Binding-site contacts:
Ligand atom C1 contacts residue ARG162 of chain 1.D at 4.2 Å.
Ligand atom O5 contacts residue ASN167 of chain 1.D at 2.4 Å (h-bond).
Ligand atom O6 contacts residue ARG162 of chain 1.D at 2.3 Å (salt-bridge).
Ligand atom C7 contacts residue THR168 of chain 1.D at 3.8 Å.
Ligand atom C7 contacts residue ASN167 of chain 1.D at 3.5 Å.
Ligand atom O6 contacts residue VAL144 of chain 1.D at 4.2 Å.
Ligand atom O7 contacts residue THR168 of chain 1.D at 3.7 Å.
Ligand atom N2 contacts residue THR168 of chain 1.D at 4.4 Å.
Ligand atom N2 contacts residue ASN167 of chain 1.D at 2.8 Å (h-bond).
Ligand atom C8 contacts residue THR168 of chain 1.D at 3.7 Å.
Ligand atom C3 contacts residue ASN167 of chain 1.D at 3.8 Å.
Ligand atom O4 contacts residue ILE164 of chain 1.D at 4.2 Å.
Ligand atom C6 contacts residue VAL144 of chain 1.D at 4.1 Å (hydrophobic).
Ligand atom C4 contacts residue ASN167 of chain 1.D at 4.2 Å.
Ligand atom C5 contacts residue ARG162 of chain 1.D at 3.9 Å.
Ligand atom O7 contacts residue ASN167 of chain 1.D at 3.7 Å.
Ligand atom C5 contacts residue ILE164 of chain 1.D at 4.0 Å (hydrophobic).
Ligand atom C6 contacts residue ARG162 of chain 1.D at 3.4 Å.
Ligand atom O5 contacts residue ARG162 of chain 1.D at 3.2 Å (salt-bridge).
Ligand atom C6 contacts residue ILE164 of chain 1.D at 3.8 Å (hydrophobic).
Ligand atom C5 contacts residue ASN167 of chain 1.D at 3.7 Å.
Ligand atom C1 contacts residue ASN167 of chain 1.D at 1.4 Å.
Ligand atom C2 contacts residue ASN167 of chain 1.D at 2.4 Å.

This protein binds this small molecule.
Small molecule (SMILES): CC(=O)N[C@H]1[C@H](O[C@H]2[C@H](O)[C@@H](NC(C)=O)CO[C@@H]2CO)O[C@H](CO)[C@@H](O)[C@@H]1O

Sequence of chain 1.D:
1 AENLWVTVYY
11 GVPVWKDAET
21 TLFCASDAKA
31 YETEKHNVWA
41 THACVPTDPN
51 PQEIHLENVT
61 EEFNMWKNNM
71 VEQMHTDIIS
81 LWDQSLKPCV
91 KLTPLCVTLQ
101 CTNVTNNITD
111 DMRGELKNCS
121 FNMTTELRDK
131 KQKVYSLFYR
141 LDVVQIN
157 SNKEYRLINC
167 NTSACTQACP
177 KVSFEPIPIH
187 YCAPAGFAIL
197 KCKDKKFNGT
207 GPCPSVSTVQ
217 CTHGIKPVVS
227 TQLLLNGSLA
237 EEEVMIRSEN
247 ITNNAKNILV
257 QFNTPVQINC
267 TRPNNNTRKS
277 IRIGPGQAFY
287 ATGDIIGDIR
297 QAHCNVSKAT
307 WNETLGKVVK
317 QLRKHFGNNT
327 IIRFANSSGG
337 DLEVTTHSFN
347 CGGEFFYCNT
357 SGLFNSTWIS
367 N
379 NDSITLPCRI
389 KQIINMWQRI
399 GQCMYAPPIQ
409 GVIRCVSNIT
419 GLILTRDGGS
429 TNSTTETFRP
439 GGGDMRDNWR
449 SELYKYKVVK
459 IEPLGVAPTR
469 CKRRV